Binding-site contacts:
Ligand atom O5 contacts residue ASN12 of chain 13.E at 2.7 Å (h-bond).
Ligand atom C7 contacts residue ASN12 of chain 13.E at 3.9 Å.
Ligand atom N2 contacts residue ASN12 of chain 13.E at 3.8 Å.
Ligand atom C5 contacts residue ASN12 of chain 13.E at 4.1 Å.
Ligand atom C1 contacts residue ASN12 of chain 13.E at 2.2 Å.
Ligand atom C2 contacts residue ASN12 of chain 13.E at 3.3 Å.
Ligand atom O7 contacts residue ASN12 of chain 13.E at 3.6 Å.

The small molecule below binds the protein below.
Small molecule (SMILES): CC(=O)N[C@H]1[C@H](O[C@H]2[C@H](O)[C@@H](NC(C)=O)CO[C@@H]2CO)O[C@H](CO)[C@@H](O)[C@@H]1O

Sequence of chain 13.E:
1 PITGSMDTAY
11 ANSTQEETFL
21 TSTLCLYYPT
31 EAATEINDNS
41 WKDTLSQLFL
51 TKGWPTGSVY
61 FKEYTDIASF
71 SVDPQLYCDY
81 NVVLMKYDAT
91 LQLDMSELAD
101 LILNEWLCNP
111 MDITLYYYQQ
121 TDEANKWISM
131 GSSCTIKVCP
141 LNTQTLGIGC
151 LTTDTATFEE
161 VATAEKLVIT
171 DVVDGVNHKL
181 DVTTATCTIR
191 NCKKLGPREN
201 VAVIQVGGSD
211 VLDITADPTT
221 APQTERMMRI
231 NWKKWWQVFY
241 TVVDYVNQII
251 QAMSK